Binding-site contacts:
Ligand atom O contacts residue ALA34 of chain 17.N at 4.1 Å.
Ligand atom CB contacts residue THR49 of chain 17.O at 4.0 Å.
Ligand atom O contacts residue GLY17 of chain 17.O at 4.0 Å.
Ligand atom CE2 contacts residue ASP55 of chain 17.O at 3.6 Å.
Ligand atom NH1 contacts residue GLY27 of chain 17.N at 4.4 Å.
Ligand atom O contacts residue VAL50 of chain 17.O at 3.7 Å.
Ligand atom CA contacts residue VAL50 of chain 17.O at 3.0 Å (hydrophobic).
Ligand atom C contacts residue PRO52 of chain 17.O at 4.2 Å (hydrophobic).
Ligand atom CA contacts residue PRO48 of chain 17.O at 4.2 Å (hydrophobic).
Ligand atom CD1 contacts residue TYR38 of chain 17.N at 4.4 Å (hydrophobic).
Ligand atom CZ contacts residue PHE31 of chain 17.N at 4.3 Å (hydrophobic).
Ligand atom CA contacts residue ALA51 of chain 17.O at 4.4 Å (hydrophobic).
Ligand atom CD2 contacts residue TYR38 of chain 17.N at 3.8 Å (hydrophobic).
Ligand atom NH1 contacts residue PHE31 of chain 17.N at 3.0 Å.
Ligand atom CB contacts residue PRO52 of chain 17.O at 3.8 Å (hydrophobic).
Ligand atom O contacts residue THR49 of chain 17.O at 4.2 Å.
Ligand atom OG1 contacts residue THR49 of chain 17.O at 4.2 Å.
Ligand atom CB contacts residue VAL56 of chain 17.O at 4.2 Å (hydrophobic).
Ligand atom NH2 contacts residue THR602 of chain 17.O at 4.4 Å.
Ligand atom O contacts residue PRO52 of chain 17.O at 4.0 Å.
Ligand atom C contacts residue VAL50 of chain 17.O at 3.6 Å (hydrophobic).
Ligand atom CB contacts residue PRO48 of chain 17.O at 4.0 Å (hydrophobic).
Ligand atom NH2 contacts residue MET606 of chain 17.O at 4.2 Å.
Ligand atom CZ contacts residue PHE31 of chain 17.N at 4.2 Å (hydrophobic).
Ligand atom CD2 contacts residue HIS54 of chain 17.O at 4.4 Å.
Ligand atom C contacts residue PRO48 of chain 17.O at 3.9 Å (hydrophobic).
Ligand atom CA contacts residue PRO52 of chain 17.O at 4.1 Å (hydrophobic).
Ligand atom NH1 contacts residue MET606 of chain 17.O at 4.0 Å.
Ligand atom N contacts residue PRO52 of chain 17.O at 4.0 Å.
Ligand atom CG contacts residue TYR38 of chain 17.N at 3.7 Å (hydrophobic).
Ligand atom CB contacts residue ALA34 of chain 17.N at 4.3 Å (hydrophobic).
Ligand atom CB contacts residue TYR38 of chain 17.N at 3.6 Å (hydrophobic).
Ligand atom CE2 contacts residue THR599 of chain 17.O at 4.2 Å.
Ligand atom CD2 contacts residue VAL56 of chain 17.O at 3.8 Å (hydrophobic).
Ligand atom N contacts residue VAL50 of chain 17.O at 3.6 Å (h-bond).
Ligand atom CD1 contacts residue ALA34 of chain 17.N at 4.3 Å (hydrophobic).
Ligand atom N contacts residue VAL50 of chain 17.O at 4.2 Å.
Ligand atom O contacts residue PRO48 of chain 17.O at 3.4 Å.
Ligand atom CD2 contacts residue ASP55 of chain 17.O at 3.8 Å.
Ligand atom OG1 contacts residue PRO48 of chain 17.O at 3.1 Å.

Sequence of chain 17.N:
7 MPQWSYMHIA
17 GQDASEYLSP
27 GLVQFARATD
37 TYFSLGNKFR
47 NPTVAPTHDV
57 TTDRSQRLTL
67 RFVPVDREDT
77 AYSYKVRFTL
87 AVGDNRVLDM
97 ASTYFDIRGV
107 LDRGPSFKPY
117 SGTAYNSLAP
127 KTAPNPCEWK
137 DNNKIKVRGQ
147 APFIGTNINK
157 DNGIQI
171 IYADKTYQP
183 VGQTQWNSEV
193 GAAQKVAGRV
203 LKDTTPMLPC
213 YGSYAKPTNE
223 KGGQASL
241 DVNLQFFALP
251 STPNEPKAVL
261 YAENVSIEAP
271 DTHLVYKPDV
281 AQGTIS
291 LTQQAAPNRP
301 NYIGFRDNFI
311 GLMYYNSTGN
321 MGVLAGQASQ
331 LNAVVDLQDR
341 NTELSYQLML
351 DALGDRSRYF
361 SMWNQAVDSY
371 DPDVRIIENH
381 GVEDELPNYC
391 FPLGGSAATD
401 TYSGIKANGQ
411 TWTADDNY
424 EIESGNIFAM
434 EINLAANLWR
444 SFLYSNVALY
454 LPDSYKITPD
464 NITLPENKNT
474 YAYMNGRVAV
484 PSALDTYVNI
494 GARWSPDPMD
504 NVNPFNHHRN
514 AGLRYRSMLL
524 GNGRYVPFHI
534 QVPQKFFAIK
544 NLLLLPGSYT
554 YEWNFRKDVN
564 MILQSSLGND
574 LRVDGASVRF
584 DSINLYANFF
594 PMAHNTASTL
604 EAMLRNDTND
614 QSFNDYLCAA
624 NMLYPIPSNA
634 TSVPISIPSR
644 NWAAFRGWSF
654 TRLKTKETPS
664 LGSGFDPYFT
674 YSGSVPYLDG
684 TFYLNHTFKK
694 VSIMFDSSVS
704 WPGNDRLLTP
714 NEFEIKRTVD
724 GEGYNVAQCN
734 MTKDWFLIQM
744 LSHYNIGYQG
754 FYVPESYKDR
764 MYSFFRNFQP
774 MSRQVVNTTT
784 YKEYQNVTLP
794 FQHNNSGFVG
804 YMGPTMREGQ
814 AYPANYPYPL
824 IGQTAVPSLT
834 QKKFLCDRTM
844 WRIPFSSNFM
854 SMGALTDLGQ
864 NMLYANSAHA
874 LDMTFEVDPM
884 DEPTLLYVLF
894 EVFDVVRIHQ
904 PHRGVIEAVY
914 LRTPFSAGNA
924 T

Sequence of chain 17.O:
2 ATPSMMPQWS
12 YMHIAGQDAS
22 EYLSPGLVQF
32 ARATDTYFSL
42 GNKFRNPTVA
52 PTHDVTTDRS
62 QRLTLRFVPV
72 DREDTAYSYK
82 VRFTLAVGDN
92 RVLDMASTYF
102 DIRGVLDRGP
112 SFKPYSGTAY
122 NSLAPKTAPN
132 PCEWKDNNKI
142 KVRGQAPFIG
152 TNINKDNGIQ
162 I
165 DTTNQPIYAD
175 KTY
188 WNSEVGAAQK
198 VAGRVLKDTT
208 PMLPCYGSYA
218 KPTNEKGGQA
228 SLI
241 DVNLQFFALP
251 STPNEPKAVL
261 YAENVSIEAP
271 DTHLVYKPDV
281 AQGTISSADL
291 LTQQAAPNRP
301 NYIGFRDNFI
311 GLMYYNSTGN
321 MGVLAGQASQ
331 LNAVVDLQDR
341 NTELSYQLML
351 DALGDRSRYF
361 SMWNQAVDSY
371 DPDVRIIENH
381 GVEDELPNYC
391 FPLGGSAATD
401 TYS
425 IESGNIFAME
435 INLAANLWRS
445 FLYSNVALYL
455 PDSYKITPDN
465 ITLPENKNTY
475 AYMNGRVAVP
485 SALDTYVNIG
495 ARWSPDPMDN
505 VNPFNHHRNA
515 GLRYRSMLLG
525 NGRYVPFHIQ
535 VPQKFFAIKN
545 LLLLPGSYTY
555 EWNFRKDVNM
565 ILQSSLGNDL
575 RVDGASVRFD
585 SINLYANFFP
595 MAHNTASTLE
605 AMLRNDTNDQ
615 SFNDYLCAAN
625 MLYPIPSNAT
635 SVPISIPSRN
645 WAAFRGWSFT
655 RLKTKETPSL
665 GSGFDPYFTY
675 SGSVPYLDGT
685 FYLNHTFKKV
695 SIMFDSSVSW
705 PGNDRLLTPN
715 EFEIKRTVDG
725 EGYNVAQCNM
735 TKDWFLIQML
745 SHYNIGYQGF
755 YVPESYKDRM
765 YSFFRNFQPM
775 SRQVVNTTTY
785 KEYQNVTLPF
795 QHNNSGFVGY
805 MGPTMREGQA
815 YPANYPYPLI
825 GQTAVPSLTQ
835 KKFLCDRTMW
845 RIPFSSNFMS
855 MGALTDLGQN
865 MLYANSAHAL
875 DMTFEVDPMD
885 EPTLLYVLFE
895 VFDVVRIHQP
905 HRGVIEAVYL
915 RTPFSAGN

This protein binds this small molecule.
Small molecule (SMILES): CSCC[C@H](NC(=O)[C@H](Cc1ccccc1)NC(=O)[C@H]1CCCN1C(=O)[C@@H](N)CCCN=C(N)N)C(=O)NCC(=O)N[C@@H](C=O)[C@@H](C)O

Sequence of chain 17.P:
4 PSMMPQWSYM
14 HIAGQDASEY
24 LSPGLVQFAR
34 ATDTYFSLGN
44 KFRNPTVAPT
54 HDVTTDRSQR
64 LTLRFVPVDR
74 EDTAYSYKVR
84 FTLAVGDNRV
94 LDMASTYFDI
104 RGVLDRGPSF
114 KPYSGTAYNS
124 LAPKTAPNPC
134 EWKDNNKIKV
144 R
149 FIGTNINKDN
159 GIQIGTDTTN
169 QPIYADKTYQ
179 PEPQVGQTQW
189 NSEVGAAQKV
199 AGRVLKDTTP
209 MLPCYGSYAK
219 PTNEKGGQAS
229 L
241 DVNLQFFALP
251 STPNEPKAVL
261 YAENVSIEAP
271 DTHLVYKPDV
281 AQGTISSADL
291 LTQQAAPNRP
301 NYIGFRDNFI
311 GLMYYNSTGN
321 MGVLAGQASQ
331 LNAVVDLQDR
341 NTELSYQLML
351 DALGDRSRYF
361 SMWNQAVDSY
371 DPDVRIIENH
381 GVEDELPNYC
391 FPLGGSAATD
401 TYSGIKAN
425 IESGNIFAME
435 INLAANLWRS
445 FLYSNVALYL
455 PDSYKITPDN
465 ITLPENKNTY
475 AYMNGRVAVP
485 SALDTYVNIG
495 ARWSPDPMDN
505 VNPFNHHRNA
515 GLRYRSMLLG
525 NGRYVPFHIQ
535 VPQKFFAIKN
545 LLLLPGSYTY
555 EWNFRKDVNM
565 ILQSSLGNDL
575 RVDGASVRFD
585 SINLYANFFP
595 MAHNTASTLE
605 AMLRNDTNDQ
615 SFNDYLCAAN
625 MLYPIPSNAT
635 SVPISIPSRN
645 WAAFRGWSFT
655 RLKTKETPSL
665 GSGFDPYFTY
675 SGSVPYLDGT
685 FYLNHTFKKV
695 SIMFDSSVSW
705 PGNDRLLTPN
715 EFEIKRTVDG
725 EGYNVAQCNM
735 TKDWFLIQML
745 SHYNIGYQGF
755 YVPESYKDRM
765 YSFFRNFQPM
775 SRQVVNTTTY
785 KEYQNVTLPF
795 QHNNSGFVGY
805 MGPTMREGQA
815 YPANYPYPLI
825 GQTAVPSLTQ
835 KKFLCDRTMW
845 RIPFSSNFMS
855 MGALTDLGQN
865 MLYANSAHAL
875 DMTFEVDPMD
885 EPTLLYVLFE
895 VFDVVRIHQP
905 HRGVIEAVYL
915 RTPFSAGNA